Binding-site contacts:
Ligand atom O6 contacts residue NAG1 of chain 1.LA at 3.5 Å (h-bond).
Ligand atom O7 contacts residue ILE286 of chain 1.A at 3.9 Å.
Ligand atom C7 contacts residue ILE286 of chain 1.A at 4.1 Å (hydrophobic).
Ligand atom C8 contacts residue ILE286 of chain 1.A at 4.5 Å (hydrophobic).
Ligand atom C6 contacts residue ASN265 of chain 1.A at 4.3 Å.
Ligand atom O7 contacts residue ASN265 of chain 1.A at 4.5 Å.
Ligand atom C5 contacts residue NAG1 of chain 1.LA at 4.1 Å.
Ligand atom C5 contacts residue ASN265 of chain 1.A at 3.7 Å.
Ligand atom C3 contacts residue ASN265 of chain 1.A at 3.8 Å.
Ligand atom C1 contacts residue ASN265 of chain 1.A at 1.4 Å.
Ligand atom O4 contacts residue NAG1 of chain 1.LA at 4.4 Å.
Ligand atom C7 contacts residue ASN265 of chain 1.A at 3.9 Å.
Ligand atom C6 contacts residue NAG1 of chain 1.LA at 4.3 Å.
Ligand atom C2 contacts residue ASN265 of chain 1.A at 2.5 Å.
Ligand atom C6 contacts residue GLY399 of chain 1.A at 3.9 Å.
Ligand atom O5 contacts residue ASN265 of chain 1.A at 2.4 Å (h-bond).
Ligand atom O5 contacts residue GLY399 of chain 1.A at 4.0 Å.
Ligand atom C4 contacts residue ASN265 of chain 1.A at 4.3 Å.
Ligand atom N2 contacts residue ASN265 of chain 1.A at 2.8 Å (h-bond).
Ligand atom O6 contacts residue GLY399 of chain 1.A at 4.5 Å.

This protein binds this small molecule.
Small molecule (SMILES): CC(=O)N[C@@H]1[C@@H](O)[C@H](O)[C@@H](CO)O[C@H]1O

Sequence of chain 1.A:
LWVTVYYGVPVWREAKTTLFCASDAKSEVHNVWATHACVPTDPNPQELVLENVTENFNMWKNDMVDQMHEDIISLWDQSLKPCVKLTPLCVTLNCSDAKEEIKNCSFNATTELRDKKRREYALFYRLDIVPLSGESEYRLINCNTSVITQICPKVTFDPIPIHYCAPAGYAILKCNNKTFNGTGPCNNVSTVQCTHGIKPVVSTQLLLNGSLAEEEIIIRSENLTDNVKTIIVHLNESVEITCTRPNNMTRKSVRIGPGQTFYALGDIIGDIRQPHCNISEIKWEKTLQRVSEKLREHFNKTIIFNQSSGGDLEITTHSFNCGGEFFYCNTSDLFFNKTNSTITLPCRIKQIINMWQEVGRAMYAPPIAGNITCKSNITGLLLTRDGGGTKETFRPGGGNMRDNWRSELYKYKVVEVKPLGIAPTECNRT